This small molecule binds to this protein.
Small molecule (SMILES): N=c1ccn([C@@H]2O[C@H](CO[P](=O)(O)O[C@H]3[C@@H](O)[C@H](n4cnc5c(N)ncnc54)O[C@@H]3CO[P](=O)(O)O[C@H]3[C@@H](O)[C@H](n4ccc(N)nc4=O)O[C@@H]3CO[P](=O)(O)O[C@H]3[C@@H](O)[C@H](n4ccc(=O)[nH]c4=O)O[C@@H]3CO[P](=O)(O)O[C@H]3[C@@H](O)[C@H](n4cnc5c(N)ncnc54)O[C@@H]3CO[P](=O)(O)O[C@H]3[C@@H](O)[C@H](n4cnc5c(=O)nc(N)[nH]c54)O[C@@H]3CO[P](=O)(O)O[C@H]3[C@@H](O)[C@H](n4cnc5c(=O)nc(N)[nH]c54)O[C@@H]3CO)[C@@H](O[P](=O)(O)OC[C@H]3O[C@@H](n4ccc(N)nc4=O)[C@H](O)[C@@H]3O)[C@H]2O)c(=O)[nH]1

Sequence of chain 60.E:
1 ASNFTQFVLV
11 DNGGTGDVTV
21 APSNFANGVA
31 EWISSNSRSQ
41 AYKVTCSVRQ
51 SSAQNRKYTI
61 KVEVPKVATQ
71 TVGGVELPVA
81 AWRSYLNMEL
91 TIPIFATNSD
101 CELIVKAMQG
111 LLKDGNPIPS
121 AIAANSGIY

Sequence of chain 19.E:
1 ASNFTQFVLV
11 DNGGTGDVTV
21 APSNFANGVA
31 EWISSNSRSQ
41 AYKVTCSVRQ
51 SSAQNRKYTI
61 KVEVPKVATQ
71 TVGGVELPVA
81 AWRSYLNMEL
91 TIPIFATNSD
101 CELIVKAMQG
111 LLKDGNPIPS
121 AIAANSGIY

Binding-site contacts:
Ligand atom C5' contacts residue SER51 of chain 60.E at 3.3 Å.
Ligand atom O4' contacts residue LYS61 of chain 19.E at 2.8 Å (salt-bridge).
Ligand atom C8 contacts residue LYS61 of chain 19.E at 3.4 Å.
Ligand atom O3' contacts residue SER51 of chain 60.E at 3.4 Å (h-bond).
Ligand atom C2' contacts residue GLU63 of chain 19.E at 3.5 Å.
Ligand atom O2' contacts residue TYR85 of chain 19.E at 3.4 Å.
Ligand atom OP2 contacts residue ARG49 of chain 60.E at 2.3 Å (salt-bridge).
Ligand atom P contacts residue SER51 of chain 60.E at 3.5 Å.
Ligand atom C5' contacts residue TYR85 of chain 19.E at 2.9 Å (hydrophobic).
Ligand atom OP2 contacts residue TYR85 of chain 19.E at 2.6 Å (h-bond).
Ligand atom OP2 contacts residue ASN55 of chain 60.E at 3.4 Å (h-bond).
Ligand atom C5' contacts residue ARG49 of chain 60.E at 3.5 Å.
Ligand atom N6 contacts residue THR45 of chain 19.E at 2.7 Å (h-bond).
Ligand atom N3 contacts residue TYR85 of chain 19.E at 3.5 Å.
Ligand atom OP1 contacts residue SER51 of chain 60.E at 3.5 Å.
Ligand atom C4 contacts residue TYR85 of chain 19.E at 3.6 Å (hydrophobic).
Ligand atom C5 contacts residue THR45 of chain 19.E at 3.2 Å.
Ligand atom N6 contacts residue THR59 of chain 19.E at 2.8 Å (h-bond).
Ligand atom OP2 contacts residue LYS57 of chain 60.E at 2.6 Å (salt-bridge).
Ligand atom OP1 contacts residue ARG49 of chain 60.E at 2.5 Å (salt-bridge).
Ligand atom N7 contacts residue LYS61 of chain 19.E at 3.3 Å.
Ligand atom P contacts residue ARG49 of chain 60.E at 3.0 Å.
Ligand atom N9 contacts residue LYS61 of chain 19.E at 3.3 Å (salt-bridge).
Ligand atom O2' contacts residue GLU63 of chain 19.E at 3.2 Å (salt-bridge).
Ligand atom C6 contacts residue THR45 of chain 19.E at 3.3 Å.
Ligand atom N1 contacts residue TYR85 of chain 19.E at 3.5 Å.
Ligand atom N1 contacts residue SER47 of chain 19.E at 2.9 Å (h-bond).
Ligand atom O3' contacts residue ARG49 of chain 60.E at 3.4 Å (salt-bridge).
Ligand atom O2 contacts residue ASN87 of chain 19.E at 3.3 Å (h-bond).
Ligand atom N6 contacts residue CYS46 of chain 19.E at 3.3 Å (h-bond).
Ligand atom N7 contacts residue THR45 of chain 19.E at 2.6 Å (h-bond).
Ligand atom OP2 contacts residue LYS43 of chain 19.E at 2.7 Å (salt-bridge).
Ligand atom OP1 contacts residue SER52 of chain 60.E at 3.2 Å.
Ligand atom C2 contacts residue SER47 of chain 19.E at 3.2 Å.
Ligand atom OP2 contacts residue SER51 of chain 60.E at 3.4 Å (h-bond).
Ligand atom OP1 contacts residue SER51 of chain 60.E at 2.9 Å (h-bond).
Ligand atom C3' contacts residue TYR85 of chain 19.E at 3.4 Å (hydrophobic).
Ligand atom C2' contacts residue TYR85 of chain 19.E at 3.4 Å (hydrophobic).
Ligand atom OP1 contacts residue ASN55 of chain 60.E at 2.8 Å (h-bond).
Ligand atom C4' contacts residue TYR85 of chain 19.E at 3.2 Å (hydrophobic).